Binding-site contacts:
Ligand atom C3 contacts residue ASN349 of chain 1.B at 3.8 Å.
Ligand atom C8 contacts residue ASN349 of chain 1.B at 4.1 Å.
Ligand atom C1 contacts residue ASN349 of chain 1.B at 1.5 Å.
Ligand atom C4 contacts residue ASN349 of chain 1.B at 4.2 Å.
Ligand atom C7 contacts residue ASN349 of chain 1.B at 3.4 Å.
Ligand atom O5 contacts residue ASN349 of chain 1.B at 2.4 Å (h-bond).
Ligand atom C5 contacts residue ASN349 of chain 1.B at 3.6 Å.
Ligand atom C6 contacts residue ASN349 of chain 1.B at 4.5 Å.
Ligand atom O7 contacts residue ASN349 of chain 1.B at 4.1 Å.
Ligand atom N2 contacts residue ASN349 of chain 1.B at 2.7 Å (h-bond).
Ligand atom C2 contacts residue ASN349 of chain 1.B at 2.5 Å.

Sequence of chain 1.B:
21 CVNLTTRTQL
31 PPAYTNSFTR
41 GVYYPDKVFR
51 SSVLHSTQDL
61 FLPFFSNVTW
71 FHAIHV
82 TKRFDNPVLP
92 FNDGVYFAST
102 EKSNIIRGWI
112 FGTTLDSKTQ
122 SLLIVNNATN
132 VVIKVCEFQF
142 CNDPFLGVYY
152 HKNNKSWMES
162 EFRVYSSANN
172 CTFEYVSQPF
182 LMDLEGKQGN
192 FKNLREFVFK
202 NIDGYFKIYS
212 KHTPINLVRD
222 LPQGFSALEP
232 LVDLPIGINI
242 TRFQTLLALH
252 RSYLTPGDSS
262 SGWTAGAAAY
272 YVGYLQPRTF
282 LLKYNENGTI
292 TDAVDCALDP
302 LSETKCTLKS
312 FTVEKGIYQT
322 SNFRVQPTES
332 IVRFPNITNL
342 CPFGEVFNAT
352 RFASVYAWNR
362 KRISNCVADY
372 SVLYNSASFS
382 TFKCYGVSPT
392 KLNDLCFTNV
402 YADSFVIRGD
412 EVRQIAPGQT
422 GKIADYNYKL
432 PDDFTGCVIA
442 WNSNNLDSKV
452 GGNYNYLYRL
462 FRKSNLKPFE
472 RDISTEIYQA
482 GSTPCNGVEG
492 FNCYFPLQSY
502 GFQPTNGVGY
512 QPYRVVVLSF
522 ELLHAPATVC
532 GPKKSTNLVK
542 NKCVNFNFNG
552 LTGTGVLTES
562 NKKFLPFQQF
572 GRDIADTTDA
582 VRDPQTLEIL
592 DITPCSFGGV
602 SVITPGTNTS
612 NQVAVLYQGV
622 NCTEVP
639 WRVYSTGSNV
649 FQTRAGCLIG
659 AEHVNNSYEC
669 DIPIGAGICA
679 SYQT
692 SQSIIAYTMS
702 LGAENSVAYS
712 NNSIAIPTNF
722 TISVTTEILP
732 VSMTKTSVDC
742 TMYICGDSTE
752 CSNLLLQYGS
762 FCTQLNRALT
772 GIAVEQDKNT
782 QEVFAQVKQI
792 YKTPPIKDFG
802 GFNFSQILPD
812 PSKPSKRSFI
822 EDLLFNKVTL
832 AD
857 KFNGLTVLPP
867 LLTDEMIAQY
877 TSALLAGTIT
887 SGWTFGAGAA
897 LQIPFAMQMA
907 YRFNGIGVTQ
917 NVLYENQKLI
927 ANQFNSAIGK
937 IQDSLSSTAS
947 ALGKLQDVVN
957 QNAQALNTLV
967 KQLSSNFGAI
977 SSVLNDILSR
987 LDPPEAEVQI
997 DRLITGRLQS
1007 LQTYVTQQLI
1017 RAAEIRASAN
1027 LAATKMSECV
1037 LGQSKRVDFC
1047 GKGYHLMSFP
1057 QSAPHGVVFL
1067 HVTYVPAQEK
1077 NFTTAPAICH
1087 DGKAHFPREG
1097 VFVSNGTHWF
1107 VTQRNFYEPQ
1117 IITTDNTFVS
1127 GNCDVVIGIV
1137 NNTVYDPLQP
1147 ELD

The small molecule below binds the protein below.
Small molecule (SMILES): CC(=O)N[C@H]1[C@H](O[C@H]2[C@H](O)[C@@H](NC(C)=O)CO[C@@H]2CO)O[C@H](CO)[C@@H](O)[C@@H]1O